Binding-site contacts:
Ligand atom O3 contacts residue GLN59 of chain 1.B at 2.7 Å (h-bond).
Ligand atom O2 contacts residue ASP61 of chain 1.B at 4.2 Å.
Ligand atom O2 contacts residue ASN63 of chain 1.B at 2.7 Å (h-bond).
Ligand atom O2 contacts residue GLN59 of chain 1.B at 4.4 Å.
Ligand atom C6 contacts residue TYR67 of chain 1.B at 3.6 Å (hydrophobic).
Ligand atom C4 contacts residue TYR67 of chain 1.B at 3.5 Å (hydrophobic).
Ligand atom O6 contacts residue PRO72 of chain 1.A at 3.3 Å.
Ligand atom C3 contacts residue ASP61 of chain 1.B at 3.9 Å.
Ligand atom C2 contacts residue ASN63 of chain 1.B at 4.0 Å.
Ligand atom O3 contacts residue ASP61 of chain 1.B at 2.6 Å (salt-bridge).
Ligand atom C5 contacts residue TYR67 of chain 1.B at 4.2 Å (hydrophobic).
Ligand atom C3 contacts residue GLN59 of chain 1.B at 3.9 Å.
Ligand atom C4 contacts residue GLN59 of chain 1.B at 3.9 Å.
Ligand atom O2 contacts residue LYS79 of chain 1.A at 4.1 Å.
Ligand atom C6 contacts residue PRO72 of chain 1.A at 3.6 Å (hydrophobic).
Ligand atom O4 contacts residue TYR67 of chain 1.B at 2.7 Å (h-bond).
Ligand atom O1 contacts residue LYS79 of chain 1.A at 3.8 Å.
Ligand atom O5 contacts residue ASN63 of chain 1.B at 4.2 Å.
Ligand atom C1 contacts residue LYS79 of chain 1.A at 4.5 Å.
Ligand atom O4 contacts residue GLN59 of chain 1.B at 3.6 Å.
Ligand atom C4 contacts residue ASN63 of chain 1.B at 4.5 Å.
Ligand atom C2 contacts residue LYS79 of chain 1.A at 3.9 Å.
Ligand atom C1 contacts residue ASN63 of chain 1.B at 4.3 Å.
Ligand atom C2 contacts residue ASP61 of chain 1.B at 4.4 Å.

Sequence of chain 1.A:
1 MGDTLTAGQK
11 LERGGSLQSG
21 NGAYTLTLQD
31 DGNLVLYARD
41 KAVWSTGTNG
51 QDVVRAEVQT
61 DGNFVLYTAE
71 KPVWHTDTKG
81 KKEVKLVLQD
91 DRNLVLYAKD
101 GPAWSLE

This protein binds this small molecule.
Small molecule (SMILES): CO[C@H]1O[C@H](CO)[C@@H](O)[C@H](O)[C@@H]1O

Sequence of chain 1.B:
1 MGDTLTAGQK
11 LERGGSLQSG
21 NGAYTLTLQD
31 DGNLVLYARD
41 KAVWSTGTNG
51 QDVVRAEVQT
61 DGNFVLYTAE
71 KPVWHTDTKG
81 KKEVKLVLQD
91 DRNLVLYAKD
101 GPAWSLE